A protein and the small-molecule ligand that binds it are described below.
Small molecule (SMILES): CC(=O)N[C@@H]1[C@@H](O)[C@H](O)[C@@H](CO)O[C@H]1O

Sequence of chain 1.A:
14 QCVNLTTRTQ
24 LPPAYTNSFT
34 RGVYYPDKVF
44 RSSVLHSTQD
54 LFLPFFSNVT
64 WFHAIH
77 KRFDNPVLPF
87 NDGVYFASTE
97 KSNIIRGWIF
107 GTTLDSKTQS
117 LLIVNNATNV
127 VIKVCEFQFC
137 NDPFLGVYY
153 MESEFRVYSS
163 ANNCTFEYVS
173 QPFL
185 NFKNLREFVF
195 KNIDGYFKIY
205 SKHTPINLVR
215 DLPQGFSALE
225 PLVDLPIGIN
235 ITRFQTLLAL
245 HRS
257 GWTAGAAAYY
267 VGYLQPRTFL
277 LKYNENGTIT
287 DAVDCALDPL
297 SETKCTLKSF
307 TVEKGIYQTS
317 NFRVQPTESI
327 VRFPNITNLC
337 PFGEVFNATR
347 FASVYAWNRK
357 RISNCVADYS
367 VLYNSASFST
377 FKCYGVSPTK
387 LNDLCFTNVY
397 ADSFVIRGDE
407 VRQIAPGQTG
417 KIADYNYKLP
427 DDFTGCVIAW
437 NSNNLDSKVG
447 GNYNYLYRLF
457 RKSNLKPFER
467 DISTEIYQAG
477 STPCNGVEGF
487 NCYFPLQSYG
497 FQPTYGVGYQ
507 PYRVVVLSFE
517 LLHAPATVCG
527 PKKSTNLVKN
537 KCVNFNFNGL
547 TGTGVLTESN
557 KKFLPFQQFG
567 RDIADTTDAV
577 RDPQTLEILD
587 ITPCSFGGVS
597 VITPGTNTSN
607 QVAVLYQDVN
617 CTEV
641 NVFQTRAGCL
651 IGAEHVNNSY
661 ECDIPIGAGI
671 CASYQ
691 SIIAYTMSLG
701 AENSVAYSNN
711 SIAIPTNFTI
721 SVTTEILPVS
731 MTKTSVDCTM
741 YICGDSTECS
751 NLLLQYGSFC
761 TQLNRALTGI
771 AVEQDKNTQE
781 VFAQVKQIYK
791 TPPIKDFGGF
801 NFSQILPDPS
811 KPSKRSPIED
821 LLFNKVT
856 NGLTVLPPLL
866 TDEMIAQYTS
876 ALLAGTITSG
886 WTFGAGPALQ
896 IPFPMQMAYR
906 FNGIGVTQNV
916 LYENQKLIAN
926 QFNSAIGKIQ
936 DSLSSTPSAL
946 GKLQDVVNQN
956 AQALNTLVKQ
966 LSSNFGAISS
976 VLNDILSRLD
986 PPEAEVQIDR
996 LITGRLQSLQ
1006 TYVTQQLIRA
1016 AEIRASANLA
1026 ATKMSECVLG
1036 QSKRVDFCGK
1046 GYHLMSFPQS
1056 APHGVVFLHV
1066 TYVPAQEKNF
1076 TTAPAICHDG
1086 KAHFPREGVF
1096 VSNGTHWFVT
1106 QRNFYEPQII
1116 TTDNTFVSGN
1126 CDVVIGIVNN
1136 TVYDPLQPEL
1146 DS

Binding-site contacts:
Ligand atom C4 contacts residue ASN709 of chain 1.C at 4.2 Å.
Ligand atom C1 contacts residue ASP796 of chain 1.A at 4.0 Å.
Ligand atom O5 contacts residue ASP796 of chain 1.A at 3.7 Å.
Ligand atom C8 contacts residue GLY1131 of chain 1.C at 3.7 Å.
Ligand atom C8 contacts residue ILE1130 of chain 1.C at 4.2 Å (hydrophobic).
Ligand atom C8 contacts residue ASN709 of chain 1.C at 4.3 Å.
Ligand atom O5 contacts residue ASN709 of chain 1.C at 2.4 Å (h-bond).
Ligand atom O7 contacts residue ASN709 of chain 1.C at 3.2 Å (h-bond).
Ligand atom C1 contacts residue ASN709 of chain 1.C at 1.4 Å.
Ligand atom C3 contacts residue ASN709 of chain 1.C at 3.8 Å.
Ligand atom C7 contacts residue ASN709 of chain 1.C at 3.2 Å.
Ligand atom N2 contacts residue ASN709 of chain 1.C at 2.8 Å (h-bond).
Ligand atom C5 contacts residue ASN709 of chain 1.C at 3.7 Å.
Ligand atom C2 contacts residue ASN709 of chain 1.C at 2.4 Å.

Sequence of chain 1.C:
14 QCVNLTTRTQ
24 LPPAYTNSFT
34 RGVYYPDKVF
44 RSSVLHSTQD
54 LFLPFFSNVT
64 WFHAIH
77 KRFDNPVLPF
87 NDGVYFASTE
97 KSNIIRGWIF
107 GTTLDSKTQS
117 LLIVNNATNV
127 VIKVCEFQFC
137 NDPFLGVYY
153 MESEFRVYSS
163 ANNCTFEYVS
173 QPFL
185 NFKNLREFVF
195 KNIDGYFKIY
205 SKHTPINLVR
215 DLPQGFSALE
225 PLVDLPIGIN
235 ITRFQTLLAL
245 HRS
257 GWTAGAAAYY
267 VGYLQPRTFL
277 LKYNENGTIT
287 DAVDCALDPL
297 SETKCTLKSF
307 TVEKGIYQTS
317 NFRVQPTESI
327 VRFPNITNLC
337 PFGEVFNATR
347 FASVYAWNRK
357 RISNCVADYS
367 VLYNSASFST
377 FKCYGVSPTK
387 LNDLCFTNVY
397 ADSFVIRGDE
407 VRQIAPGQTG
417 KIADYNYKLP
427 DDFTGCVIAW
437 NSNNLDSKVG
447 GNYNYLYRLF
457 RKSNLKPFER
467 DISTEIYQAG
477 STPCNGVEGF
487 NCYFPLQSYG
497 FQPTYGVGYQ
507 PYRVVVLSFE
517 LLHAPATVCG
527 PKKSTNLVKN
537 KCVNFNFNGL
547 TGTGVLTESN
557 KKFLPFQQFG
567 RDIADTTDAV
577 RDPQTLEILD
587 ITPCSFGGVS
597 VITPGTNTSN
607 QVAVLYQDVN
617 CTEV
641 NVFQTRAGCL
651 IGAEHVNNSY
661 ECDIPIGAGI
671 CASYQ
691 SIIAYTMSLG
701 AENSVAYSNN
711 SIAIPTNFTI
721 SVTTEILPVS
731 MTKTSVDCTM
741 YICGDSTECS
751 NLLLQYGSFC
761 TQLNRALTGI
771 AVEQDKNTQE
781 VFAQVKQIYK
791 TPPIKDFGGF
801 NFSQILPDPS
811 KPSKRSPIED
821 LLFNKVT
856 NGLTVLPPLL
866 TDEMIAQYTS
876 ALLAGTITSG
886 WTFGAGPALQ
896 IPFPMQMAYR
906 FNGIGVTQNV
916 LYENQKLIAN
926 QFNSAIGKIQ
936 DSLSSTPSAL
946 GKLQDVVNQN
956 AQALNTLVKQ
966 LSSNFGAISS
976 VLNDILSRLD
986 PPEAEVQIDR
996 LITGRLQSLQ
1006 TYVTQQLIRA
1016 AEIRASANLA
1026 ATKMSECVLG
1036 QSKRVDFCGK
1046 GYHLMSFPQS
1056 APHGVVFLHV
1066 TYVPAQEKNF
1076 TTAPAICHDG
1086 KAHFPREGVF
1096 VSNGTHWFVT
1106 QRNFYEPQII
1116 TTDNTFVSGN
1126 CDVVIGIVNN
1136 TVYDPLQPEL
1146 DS